Binding-site contacts:
Ligand atom C2 contacts residue LEU212 of chain 2.B at 4.5 Å (hydrophobic).
Ligand atom O4 contacts residue HIS45 of chain 2.B at 4.2 Å.
Ligand atom C3 contacts residue ALA174 of chain 2.B at 4.3 Å (hydrophobic).
Ligand atom C3 contacts residue GLY119 of chain 3.B at 4.0 Å.
Ligand atom C4 contacts residue PYR1 of chain 2.K at 3.6 Å.
Ligand atom C4 contacts residue TRP19 of chain 2.B at 4.5 Å (hydrophobic).
Ligand atom O2 contacts residue ALA174 of chain 2.B at 4.2 Å.
Ligand atom O4 contacts residue VAL118 of chain 3.B at 4.1 Å.
Ligand atom C3 contacts residue PYR1 of chain 2.K at 4.0 Å.
Ligand atom C4 contacts residue VAL118 of chain 3.B at 4.3 Å (hydrophobic).
Ligand atom C1 contacts residue SER120 of chain 3.B at 4.0 Å.
Ligand atom C2 contacts residue GLY119 of chain 3.B at 4.1 Å.
Ligand atom O1 contacts residue GLY119 of chain 3.B at 3.4 Å.
Ligand atom C4 contacts residue ARG70 of chain 2.B at 3.6 Å.
Ligand atom O4 contacts residue PYR1 of chain 2.K at 3.0 Å.
Ligand atom O4 contacts residue CO1 of chain 2.H at 4.2 Å.
Ligand atom C2 contacts residue ALA121 of chain 3.B at 3.9 Å (hydrophobic).
Ligand atom O4 contacts residue ARG70 of chain 2.B at 2.8 Å (salt-bridge).
Ligand atom O4 contacts residue TRP19 of chain 2.B at 4.5 Å.
Ligand atom O1 contacts residue SER120 of chain 3.B at 2.9 Å (h-bond).
Ligand atom C4 contacts residue LEU212 of chain 2.B at 4.2 Å (hydrophobic).
Ligand atom C3 contacts residue VAL118 of chain 3.B at 4.0 Å (hydrophobic).
Ligand atom C3 contacts residue LEU212 of chain 2.B at 4.3 Å (hydrophobic).
Ligand atom C4 contacts residue GLY119 of chain 3.B at 4.3 Å.
Ligand atom O4 contacts residue MG1 of chain 2.I at 4.2 Å.
Ligand atom O2 contacts residue ALA121 of chain 3.B at 4.0 Å.
Ligand atom C1 contacts residue GLY119 of chain 3.B at 4.3 Å.
Ligand atom C1 contacts residue ALA174 of chain 2.B at 4.4 Å (hydrophobic).
Ligand atom O1 contacts residue ALA121 of chain 3.B at 2.9 Å (h-bond).
Ligand atom C1 contacts residue ALA121 of chain 3.B at 3.6 Å (hydrophobic).

Sequence of chain 3.B:
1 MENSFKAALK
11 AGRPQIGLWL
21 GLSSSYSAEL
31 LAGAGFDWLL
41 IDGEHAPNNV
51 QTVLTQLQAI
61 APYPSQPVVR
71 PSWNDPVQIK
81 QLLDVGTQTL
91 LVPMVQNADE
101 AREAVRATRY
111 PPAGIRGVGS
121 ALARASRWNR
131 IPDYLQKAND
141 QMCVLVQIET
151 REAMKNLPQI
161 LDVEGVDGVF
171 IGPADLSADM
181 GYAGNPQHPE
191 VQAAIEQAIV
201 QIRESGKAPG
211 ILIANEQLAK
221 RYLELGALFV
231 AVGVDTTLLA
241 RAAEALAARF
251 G

A protein and the small-molecule ligand that binds it are described below.
Small molecule (SMILES): O=CCCC(=O)O

Sequence of chain 2.B:
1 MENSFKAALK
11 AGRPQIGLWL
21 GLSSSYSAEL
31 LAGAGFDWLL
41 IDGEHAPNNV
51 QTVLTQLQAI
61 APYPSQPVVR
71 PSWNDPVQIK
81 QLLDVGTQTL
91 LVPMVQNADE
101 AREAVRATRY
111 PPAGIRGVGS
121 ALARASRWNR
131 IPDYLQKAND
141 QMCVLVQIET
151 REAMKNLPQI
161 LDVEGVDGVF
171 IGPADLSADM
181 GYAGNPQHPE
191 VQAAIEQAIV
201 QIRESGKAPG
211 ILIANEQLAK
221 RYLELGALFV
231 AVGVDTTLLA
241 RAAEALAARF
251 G